Binding-site contacts:
Ligand atom C3 contacts residue ASN246 of chain 1.C at 3.8 Å.
Ligand atom C7 contacts residue GLN244 of chain 1.C at 4.2 Å.
Ligand atom O7 contacts residue ASN246 of chain 1.C at 3.5 Å (h-bond).
Ligand atom C2 contacts residue ASN246 of chain 1.C at 2.5 Å.
Ligand atom C5 contacts residue ASN246 of chain 1.C at 3.8 Å.
Ligand atom C1 contacts residue ASN246 of chain 1.C at 1.4 Å.
Ligand atom C4 contacts residue ASN246 of chain 1.C at 4.3 Å.
Ligand atom O7 contacts residue GLN244 of chain 1.C at 3.4 Å.
Ligand atom N2 contacts residue ASN246 of chain 1.C at 2.9 Å (h-bond).
Ligand atom C8 contacts residue SER284 of chain 1.C at 3.8 Å.
Ligand atom C7 contacts residue ASN246 of chain 1.C at 3.6 Å.
Ligand atom C8 contacts residue GLN244 of chain 1.C at 3.7 Å.
Ligand atom O5 contacts residue ASN246 of chain 1.C at 2.5 Å (h-bond).

Sequence of chain 1.C:
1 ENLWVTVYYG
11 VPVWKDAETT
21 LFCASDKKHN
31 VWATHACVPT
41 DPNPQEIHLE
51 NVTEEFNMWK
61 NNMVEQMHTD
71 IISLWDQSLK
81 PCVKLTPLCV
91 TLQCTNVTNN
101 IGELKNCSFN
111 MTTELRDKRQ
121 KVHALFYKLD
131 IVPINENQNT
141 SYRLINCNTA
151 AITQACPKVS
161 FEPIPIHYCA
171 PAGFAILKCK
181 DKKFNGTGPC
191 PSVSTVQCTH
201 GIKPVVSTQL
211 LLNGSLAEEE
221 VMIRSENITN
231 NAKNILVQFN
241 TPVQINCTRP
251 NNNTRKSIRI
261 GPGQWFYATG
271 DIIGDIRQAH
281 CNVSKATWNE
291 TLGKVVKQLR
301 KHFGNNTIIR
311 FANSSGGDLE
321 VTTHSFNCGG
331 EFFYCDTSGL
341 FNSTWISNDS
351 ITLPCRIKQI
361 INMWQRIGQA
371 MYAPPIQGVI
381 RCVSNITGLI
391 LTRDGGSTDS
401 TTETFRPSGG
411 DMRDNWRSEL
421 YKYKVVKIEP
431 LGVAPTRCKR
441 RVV

A small-molecule ligand and the protein it binds are described below.
Small molecule (SMILES): CC(=O)N[C@@H]1[C@@H](O)[C@H](O)[C@@H](CO)O[C@H]1O